The protein below binds the small molecule below.
Small molecule (SMILES): Nc1ncnc2c1ncn2[C@@H]1O[C@H](COP(=O)(O)O)[C@@H](OP(=O)(O)O)[C@H]1O

Sequence of chain 1.B:
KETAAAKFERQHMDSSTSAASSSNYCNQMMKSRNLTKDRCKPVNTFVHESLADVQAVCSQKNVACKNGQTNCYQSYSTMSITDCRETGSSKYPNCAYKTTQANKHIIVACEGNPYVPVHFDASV

Binding-site contacts:
Ligand atom N1 contacts residue ALA109 of chain 1.B at 3.3 Å.
Ligand atom O4P contacts residue PHE120 of chain 1.B at 3.0 Å (h-bond).
Ligand atom C4' contacts residue HIS119 of chain 1.B at 3.6 Å.
Ligand atom O6P contacts residue HIS119 of chain 1.B at 3.5 Å.
Ligand atom N6 contacts residue ASN71 of chain 1.B at 3.4 Å (h-bond).
Ligand atom N7 contacts residue ASN67 of chain 1.B at 3.3 Å (h-bond).
Ligand atom N6 contacts residue CYS72 of chain 1.B at 3.9 Å.
Ligand atom N1 contacts residue ASN71 of chain 1.B at 3.2 Å (h-bond).
Ligand atom C6 contacts residue GLN69 of chain 1.B at 3.6 Å.
Ligand atom C5 contacts residue ASN67 of chain 1.B at 3.5 Å.
Ligand atom P2 contacts residue HIS119 of chain 1.B at 3.5 Å.
Ligand atom N1 contacts residue GLN69 of chain 1.B at 3.5 Å (h-bond).
Ligand atom N7 contacts residue HIS119 of chain 1.B at 3.5 Å (h-bond).
Ligand atom O5' contacts residue HIS119 of chain 1.B at 2.8 Å.
Ligand atom O1P contacts residue LYS7 of chain 1.B at 2.8 Å (salt-bridge).
Ligand atom C6 contacts residue ALA109 of chain 1.B at 3.3 Å (hydrophobic).
Ligand atom C4 contacts residue HIS119 of chain 1.B at 3.7 Å.
Ligand atom O4' contacts residue VAL118 of chain 1.B at 3.7 Å.
Ligand atom N6 contacts residue GLN69 of chain 1.B at 3.4 Å (h-bond).
Ligand atom N9 contacts residue HIS119 of chain 1.B at 3.4 Å.
Ligand atom C8 contacts residue HIS119 of chain 1.B at 3.3 Å.
Ligand atom O5P contacts residue GLN11 of chain 1.B at 3.2 Å (h-bond).
Ligand atom O4P contacts residue HIS119 of chain 1.B at 3.7 Å.
Ligand atom O4P contacts residue HIS12 of chain 1.B at 2.8 Å (h-bond).
Ligand atom N6 contacts residue ALA109 of chain 1.B at 3.5 Å.
Ligand atom P2 contacts residue HIS12 of chain 1.B at 3.7 Å.
Ligand atom C5 contacts residue HIS119 of chain 1.B at 3.9 Å.
Ligand atom C5' contacts residue HIS119 of chain 1.B at 3.2 Å.
Ligand atom P1 contacts residue LYS7 of chain 1.B at 3.9 Å.
Ligand atom C2 contacts residue GLU111 of chain 1.B at 3.8 Å.
Ligand atom C5' contacts residue VAL118 of chain 1.B at 3.5 Å (hydrophobic).
Ligand atom C1' contacts residue HIS119 of chain 1.B at 3.6 Å.
Ligand atom N6 contacts residue ASN67 of chain 1.B at 3.3 Å (h-bond).
Ligand atom C2' contacts residue HIS119 of chain 1.B at 3.5 Å.
Ligand atom C2 contacts residue VAL118 of chain 1.B at 3.8 Å (hydrophobic).
Ligand atom C6 contacts residue ASN67 of chain 1.B at 3.6 Å.
Ligand atom O6P contacts residue PHE120 of chain 1.B at 3.6 Å.
Ligand atom N6 contacts residue CYS65 of chain 1.B at 3.4 Å (h-bond).
Ligand atom O4' contacts residue HIS119 of chain 1.B at 3.2 Å.
Ligand atom O5P contacts residue HIS12 of chain 1.B at 3.8 Å.